The small molecule below binds the protein below.
Small molecule (SMILES): NCCc1c[nH]c2ccc(O)cc12

Sequence of chain 1.Q:
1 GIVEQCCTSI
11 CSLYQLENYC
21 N

Binding-site contacts:
Ligand atom CH2 contacts residue CYS6 of chain 1.Q at 3.5 Å (hydrophobic).
Ligand atom CE2 contacts residue HIS5 of chain 1.BA at 3.5 Å.
Ligand atom NZ contacts residue ILE10 of chain 1.Q at 3.7 Å.
Ligand atom CD1 contacts residue HIS5 of chain 1.BA at 3.5 Å.
Ligand atom CD2 contacts residue HIS5 of chain 1.BA at 3.4 Å.
Ligand atom CD1 contacts residue LEU17 of chain 1.Z at 3.6 Å (hydrophobic).
Ligand atom OH contacts residue CYS6 of chain 1.Q at 2.6 Å (h-bond).
Ligand atom CH2 contacts residue LEU11 of chain 1.R at 3.5 Å (hydrophobic).
Ligand atom OH contacts residue SER9 of chain 1.Q at 3.4 Å (h-bond).
Ligand atom CB contacts residue LEU17 of chain 1.Z at 3.8 Å (hydrophobic).
Ligand atom CB contacts residue CYS11 of chain 1.Q at 3.5 Å (hydrophobic).
Ligand atom NZ contacts residue SER12 of chain 1.Q at 4.1 Å.
Ligand atom CB contacts residue HIS5 of chain 1.BA at 4.2 Å.
Ligand atom CA contacts residue CYS11 of chain 1.Q at 3.4 Å (hydrophobic).
Ligand atom OH contacts residue CYS11 of chain 1.Q at 2.8 Å (h-bond).
Ligand atom CG contacts residue LEU16 of chain 1.Q at 4.0 Å (hydrophobic).
Ligand atom NE1 contacts residue HIS5 of chain 1.BA at 3.6 Å (h-bond).
Ligand atom CD2 contacts residue LEU16 of chain 1.Q at 4.2 Å (hydrophobic).
Ligand atom NZ contacts residue GLU21 of chain 1.Z at 3.0 Å (salt-bridge).
Ligand atom CZ3 contacts residue CYS6 of chain 1.Q at 3.5 Å (hydrophobic).
Ligand atom CZ3 contacts residue LEU11 of chain 1.R at 4.1 Å (hydrophobic).
Ligand atom CZ3 contacts residue CYS11 of chain 1.Q at 3.7 Å (hydrophobic).
Ligand atom CZ2 contacts residue HIS5 of chain 1.BA at 3.9 Å.
Ligand atom CB contacts residue LEU13 of chain 1.Q at 4.1 Å (hydrophobic).
Ligand atom CG contacts residue HIS5 of chain 1.BA at 3.5 Å.
Ligand atom CG contacts residue LEU17 of chain 1.Z at 4.0 Å (hydrophobic).
Ligand atom CA contacts residue LEU17 of chain 1.Z at 4.0 Å (hydrophobic).
Ligand atom CA contacts residue GLU21 of chain 1.Z at 3.9 Å.
Ligand atom CB contacts residue LEU16 of chain 1.Q at 4.0 Å (hydrophobic).
Ligand atom CZ2 contacts residue LEU11 of chain 1.R at 4.0 Å (hydrophobic).
Ligand atom CA contacts residue HIS5 of chain 1.BA at 3.6 Å.
Ligand atom CE3 contacts residue ILE10 of chain 1.Q at 4.1 Å (hydrophobic).
Ligand atom CE3 contacts residue CYS11 of chain 1.Q at 3.4 Å (hydrophobic).
Ligand atom CH2 contacts residue HIS5 of chain 1.BA at 4.2 Å.
Ligand atom CA contacts residue ILE10 of chain 1.Q at 3.9 Å (hydrophobic).
Ligand atom NZ contacts residue CYS11 of chain 1.Q at 2.8 Å (h-bond).
Ligand atom OH contacts residue ILE10 of chain 1.Q at 3.6 Å.
Ligand atom CE3 contacts residue HIS5 of chain 1.BA at 4.0 Å.
Ligand atom NE1 contacts residue ALA14 of chain 1.R at 4.1 Å.
Ligand atom CD2 contacts residue CYS11 of chain 1.Q at 4.1 Å (hydrophobic).

Sequence of chain 1.BA:
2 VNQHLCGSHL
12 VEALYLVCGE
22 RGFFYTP

Sequence of chain 1.Z:
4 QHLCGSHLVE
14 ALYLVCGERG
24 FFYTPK

Sequence of chain 1.R:
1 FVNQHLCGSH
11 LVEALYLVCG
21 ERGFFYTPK